Binding-site contacts:
Ligand atom O6 contacts residue PHE473 of chain 2.A at 3.6 Å.
Ligand atom O3 contacts residue TRP457 of chain 2.A at 3.8 Å.
Ligand atom O4 contacts residue GLU464 of chain 2.A at 2.6 Å (salt-bridge).
Ligand atom C2 contacts residue HIS141 of chain 2.A at 4.0 Å.
Ligand atom N17 contacts residue TYR330 of chain 2.A at 3.2 Å.
Ligand atom C5 contacts residue TYR330 of chain 2.A at 3.3 Å (hydrophobic).
Ligand atom C4 contacts residue GLU464 of chain 2.A at 3.5 Å.
Ligand atom N21 contacts residue GLN187 of chain 2.A at 2.9 Å (h-bond).
Ligand atom O3 contacts residue HIS141 of chain 2.A at 3.0 Å (h-bond).
Ligand atom C3 contacts residue GLN39 of chain 2.A at 3.9 Å.
Ligand atom N18 contacts residue TYR330 of chain 2.A at 3.3 Å.
Ligand atom C2 contacts residue TRP142 of chain 2.A at 4.0 Å (hydrophobic).
Ligand atom O6 contacts residue GLU464 of chain 2.A at 2.6 Å (salt-bridge).
Ligand atom O4 contacts residue GLN39 of chain 2.A at 3.0 Å (h-bond).
Ligand atom O2 contacts residue HIS141 of chain 2.A at 3.4 Å (h-bond).
Ligand atom O2 contacts residue GLN187 of chain 2.A at 3.4 Å (h-bond).
Ligand atom N21 contacts residue TYR330 of chain 2.A at 3.9 Å.
Ligand atom C6 contacts residue TYR330 of chain 2.A at 3.9 Å (hydrophobic).
Ligand atom C6 contacts residue PHE473 of chain 2.A at 3.3 Å (hydrophobic).
Ligand atom C3 contacts residue GLU409 of chain 2.A at 3.5 Å.
Ligand atom C1 contacts residue GLN187 of chain 2.A at 3.6 Å.
Ligand atom N18 contacts residue GLN187 of chain 2.A at 3.6 Å.
Ligand atom O3 contacts residue GLN39 of chain 2.A at 2.8 Å (h-bond).
Ligand atom O2 contacts residue GLU409 of chain 2.A at 2.9 Å (salt-bridge).
Ligand atom N1 contacts residue TYR330 of chain 2.A at 3.3 Å (h-bond).
Ligand atom O4 contacts residue TRP457 of chain 2.A at 3.2 Å (h-bond).
Ligand atom C6 contacts residue TRP457 of chain 2.A at 4.0 Å (hydrophobic).
Ligand atom C2 contacts residue GLN187 of chain 2.A at 4.0 Å.
Ligand atom C3 contacts residue TRP457 of chain 2.A at 3.8 Å (hydrophobic).
Ligand atom C6 contacts residue GLU464 of chain 2.A at 3.5 Å.
Ligand atom C2 contacts residue GLU409 of chain 2.A at 3.3 Å.
Ligand atom C1 contacts residue TYR330 of chain 2.A at 4.0 Å (hydrophobic).
Ligand atom C5 contacts residue TRP457 of chain 2.A at 3.8 Å (hydrophobic).
Ligand atom O2 contacts residue ASN186 of chain 2.A at 2.9 Å (h-bond).
Ligand atom C1 contacts residue GLU409 of chain 2.A at 3.4 Å.
Ligand atom C5 contacts residue GLU409 of chain 2.A at 4.0 Å.
Ligand atom N1 contacts residue GLU409 of chain 2.A at 3.6 Å.
Ligand atom C4 contacts residue TRP457 of chain 2.A at 4.0 Å (hydrophobic).
Ligand atom C3 contacts residue HIS141 of chain 2.A at 3.9 Å.
Ligand atom O3 contacts residue PHE465 of chain 2.A at 3.3 Å.

Sequence of chain 2.A:
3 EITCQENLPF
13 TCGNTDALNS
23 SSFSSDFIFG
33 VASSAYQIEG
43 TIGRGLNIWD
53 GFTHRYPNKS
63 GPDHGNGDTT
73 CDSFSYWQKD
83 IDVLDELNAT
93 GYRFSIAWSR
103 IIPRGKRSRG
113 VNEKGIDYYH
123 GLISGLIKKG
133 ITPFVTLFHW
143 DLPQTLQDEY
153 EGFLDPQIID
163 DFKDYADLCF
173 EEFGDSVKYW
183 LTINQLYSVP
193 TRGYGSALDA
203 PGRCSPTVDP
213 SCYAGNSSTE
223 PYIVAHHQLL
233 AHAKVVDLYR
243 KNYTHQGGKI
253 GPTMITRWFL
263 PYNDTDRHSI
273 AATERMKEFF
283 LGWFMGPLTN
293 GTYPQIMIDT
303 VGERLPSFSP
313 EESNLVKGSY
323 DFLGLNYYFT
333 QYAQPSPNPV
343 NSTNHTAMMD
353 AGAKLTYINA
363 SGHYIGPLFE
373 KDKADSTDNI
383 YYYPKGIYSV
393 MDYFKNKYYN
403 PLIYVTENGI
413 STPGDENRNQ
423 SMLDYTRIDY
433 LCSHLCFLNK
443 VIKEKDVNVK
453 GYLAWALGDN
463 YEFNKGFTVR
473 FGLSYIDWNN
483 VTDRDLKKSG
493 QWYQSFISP

The small molecule below binds the protein below.
Small molecule (SMILES): OC[C@@H]1[C@@H](O)[C@H](O)[C@@H](O)c2nnnn21